Binding-site contacts:
Ligand atom C8 contacts residue SER641 of chain 1.A at 4.5 Å.
Ligand atom O3 contacts residue ARG432 of chain 1.A at 3.4 Å.
Ligand atom C2 contacts residue ARG432 of chain 1.A at 3.5 Å.
Ligand atom C6 contacts residue ARG432 of chain 1.A at 4.4 Å.
Ligand atom C4 contacts residue ARG432 of chain 1.A at 3.7 Å.
Ligand atom N2 contacts residue ASN642 of chain 1.A at 2.9 Å (h-bond).
Ligand atom C1 contacts residue ALA645 of chain 1.A at 4.1 Å (hydrophobic).
Ligand atom C5 contacts residue ARG432 of chain 1.A at 3.4 Å.
Ligand atom O7 contacts residue ASN433 of chain 1.A at 3.2 Å.
Ligand atom C3 contacts residue ARG432 of chain 1.A at 3.4 Å.
Ligand atom O5 contacts residue ASN642 of chain 1.A at 2.3 Å (h-bond).
Ligand atom C1 contacts residue ASN642 of chain 1.A at 1.4 Å.
Ligand atom C5 contacts residue ALA645 of chain 1.A at 4.5 Å (hydrophobic).
Ligand atom N2 contacts residue ARG432 of chain 1.A at 2.9 Å (salt-bridge).
Ligand atom C4 contacts residue ASN642 of chain 1.A at 4.2 Å.
Ligand atom O7 contacts residue ASN642 of chain 1.A at 3.9 Å.
Ligand atom C8 contacts residue ASN433 of chain 1.A at 3.5 Å.
Ligand atom O6 contacts residue GLN434 of chain 1.A at 4.1 Å.
Ligand atom C8 contacts residue ASN642 of chain 1.A at 3.5 Å.
Ligand atom C3 contacts residue ASN642 of chain 1.A at 3.8 Å.
Ligand atom C5 contacts residue ASN642 of chain 1.A at 3.6 Å.
Ligand atom O5 contacts residue ALA645 of chain 1.A at 3.4 Å.
Ligand atom O7 contacts residue ARG432 of chain 1.A at 2.9 Å (salt-bridge).
Ligand atom C1 contacts residue ARG432 of chain 1.A at 3.2 Å.
Ligand atom C7 contacts residue ASN433 of chain 1.A at 3.7 Å.
Ligand atom O6 contacts residue ARG432 of chain 1.A at 3.3 Å (salt-bridge).
Ligand atom C7 contacts residue ASN642 of chain 1.A at 3.2 Å.
Ligand atom O4 contacts residue ARG432 of chain 1.A at 4.0 Å.
Ligand atom C6 contacts residue ALA645 of chain 1.A at 4.4 Å (hydrophobic).
Ligand atom C8 contacts residue ARG432 of chain 1.A at 3.6 Å.
Ligand atom C2 contacts residue ASN642 of chain 1.A at 2.4 Å.
Ligand atom O5 contacts residue ARG432 of chain 1.A at 3.9 Å.
Ligand atom C7 contacts residue ARG432 of chain 1.A at 3.4 Å.

The protein below binds the small molecule below.
Small molecule (SMILES): CC(=O)N[C@H]1[C@H](O[C@H]2[C@H](O)[C@@H](NC(C)=O)CO[C@@H]2CO)O[C@H](CO)[C@@H](O)[C@@H]1O

Sequence of chain 1.A:
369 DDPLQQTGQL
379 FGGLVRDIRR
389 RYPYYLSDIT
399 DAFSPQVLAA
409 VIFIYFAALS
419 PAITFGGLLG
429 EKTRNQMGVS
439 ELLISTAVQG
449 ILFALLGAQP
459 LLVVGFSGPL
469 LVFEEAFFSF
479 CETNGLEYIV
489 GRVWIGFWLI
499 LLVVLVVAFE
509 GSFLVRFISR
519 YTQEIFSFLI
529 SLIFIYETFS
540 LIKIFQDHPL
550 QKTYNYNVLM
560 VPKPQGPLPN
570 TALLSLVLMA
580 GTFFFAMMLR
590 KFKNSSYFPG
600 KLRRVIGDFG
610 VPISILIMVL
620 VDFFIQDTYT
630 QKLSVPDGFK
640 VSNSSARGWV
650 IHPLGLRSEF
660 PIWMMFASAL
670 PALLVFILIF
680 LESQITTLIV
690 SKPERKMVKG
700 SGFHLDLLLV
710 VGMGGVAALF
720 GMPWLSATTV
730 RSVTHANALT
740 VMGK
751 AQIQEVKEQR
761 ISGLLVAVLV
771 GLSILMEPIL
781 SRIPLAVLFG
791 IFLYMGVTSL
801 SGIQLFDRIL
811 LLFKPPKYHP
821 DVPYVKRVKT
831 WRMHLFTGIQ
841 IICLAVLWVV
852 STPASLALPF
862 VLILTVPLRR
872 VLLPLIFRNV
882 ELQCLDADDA